Sequence of chain 3.B:
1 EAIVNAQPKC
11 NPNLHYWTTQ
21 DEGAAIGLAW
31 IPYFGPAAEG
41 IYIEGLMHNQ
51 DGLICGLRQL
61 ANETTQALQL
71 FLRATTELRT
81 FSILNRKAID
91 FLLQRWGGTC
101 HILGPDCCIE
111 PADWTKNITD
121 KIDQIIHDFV

This small molecule binds to this protein.
Small molecule (SMILES): CC(=O)N[C@@H]1[C@@H](O)[C@H](O)[C@@H](CO)O[C@H]1O

Binding-site contacts:
Ligand atom C3 contacts residue ASN117 of chain 3.B at 3.9 Å.
Ligand atom C2 contacts residue ASN117 of chain 3.B at 2.6 Å.
Ligand atom C7 contacts residue ASN117 of chain 3.B at 3.1 Å.
Ligand atom C4 contacts residue ASN117 of chain 3.B at 4.2 Å.
Ligand atom O7 contacts residue LYS121 of chain 3.B at 4.3 Å.
Ligand atom N2 contacts residue ASN117 of chain 3.B at 2.5 Å (h-bond).
Ligand atom C1 contacts residue ASN117 of chain 3.B at 1.4 Å.
Ligand atom C8 contacts residue TRP114 of chain 3.B at 4.1 Å (hydrophobic).
Ligand atom C8 contacts residue ASN117 of chain 3.B at 3.6 Å.
Ligand atom O7 contacts residue ASN117 of chain 3.B at 3.7 Å.
Ligand atom C5 contacts residue ASN117 of chain 3.B at 3.6 Å.
Ligand atom O5 contacts residue ASN117 of chain 3.B at 2.3 Å (h-bond).
Ligand atom C1 contacts residue LEU103 of chain 1.B at 4.5 Å (hydrophobic).
Ligand atom C8 contacts residue THR115 of chain 1.B at 3.7 Å.

Sequence of chain 1.B:
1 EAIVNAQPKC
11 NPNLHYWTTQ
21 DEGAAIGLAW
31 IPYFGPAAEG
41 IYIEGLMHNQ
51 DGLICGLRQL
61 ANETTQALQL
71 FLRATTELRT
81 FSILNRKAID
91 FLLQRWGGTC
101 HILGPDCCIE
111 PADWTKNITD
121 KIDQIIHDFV